Sequence of chain 1.B:
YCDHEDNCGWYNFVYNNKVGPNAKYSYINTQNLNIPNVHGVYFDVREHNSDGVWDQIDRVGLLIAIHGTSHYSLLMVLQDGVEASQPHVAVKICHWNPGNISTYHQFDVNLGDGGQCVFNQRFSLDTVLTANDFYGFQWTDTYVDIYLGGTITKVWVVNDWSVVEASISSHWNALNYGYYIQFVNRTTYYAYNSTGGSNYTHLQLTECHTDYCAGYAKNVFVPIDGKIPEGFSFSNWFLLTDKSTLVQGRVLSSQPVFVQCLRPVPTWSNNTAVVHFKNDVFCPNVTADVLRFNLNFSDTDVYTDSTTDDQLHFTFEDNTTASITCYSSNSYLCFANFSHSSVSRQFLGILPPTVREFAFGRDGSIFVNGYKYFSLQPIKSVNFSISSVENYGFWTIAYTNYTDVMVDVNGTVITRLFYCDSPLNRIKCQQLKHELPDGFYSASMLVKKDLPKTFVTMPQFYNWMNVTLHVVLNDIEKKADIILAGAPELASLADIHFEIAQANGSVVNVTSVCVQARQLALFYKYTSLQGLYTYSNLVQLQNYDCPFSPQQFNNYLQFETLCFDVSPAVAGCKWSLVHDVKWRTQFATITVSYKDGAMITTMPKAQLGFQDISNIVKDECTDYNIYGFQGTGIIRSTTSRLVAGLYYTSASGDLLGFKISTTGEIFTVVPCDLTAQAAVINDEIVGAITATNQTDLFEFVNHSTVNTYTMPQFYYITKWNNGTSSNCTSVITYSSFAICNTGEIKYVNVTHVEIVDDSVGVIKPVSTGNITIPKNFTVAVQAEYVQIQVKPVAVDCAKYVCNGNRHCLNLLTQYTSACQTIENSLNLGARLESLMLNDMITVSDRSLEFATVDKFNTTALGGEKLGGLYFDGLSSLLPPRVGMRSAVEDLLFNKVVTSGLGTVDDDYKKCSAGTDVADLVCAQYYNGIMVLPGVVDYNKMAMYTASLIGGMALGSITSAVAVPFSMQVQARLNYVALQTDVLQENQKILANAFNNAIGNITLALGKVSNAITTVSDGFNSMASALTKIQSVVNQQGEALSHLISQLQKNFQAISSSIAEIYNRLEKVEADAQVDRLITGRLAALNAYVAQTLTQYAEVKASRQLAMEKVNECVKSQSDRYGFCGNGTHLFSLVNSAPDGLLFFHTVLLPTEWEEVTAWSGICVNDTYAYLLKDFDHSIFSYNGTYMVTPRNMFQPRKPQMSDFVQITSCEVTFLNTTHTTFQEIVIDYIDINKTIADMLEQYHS

Binding-site contacts:
Ligand atom C6 contacts residue ASN759 of chain 1.B at 4.4 Å.
Ligand atom C7 contacts residue ASN759 of chain 1.B at 4.1 Å.
Ligand atom C2 contacts residue GLN760 of chain 1.B at 4.1 Å.
Ligand atom O5 contacts residue ASN759 of chain 1.B at 2.2 Å (h-bond).
Ligand atom C2 contacts residue ASN759 of chain 1.B at 2.1 Å.
Ligand atom C5 contacts residue ASN759 of chain 1.B at 3.5 Å.
Ligand atom C4 contacts residue ASN759 of chain 1.B at 3.9 Å.
Ligand atom C1 contacts residue GLN760 of chain 1.B at 4.2 Å.
Ligand atom O5 contacts residue GLN760 of chain 1.B at 3.9 Å.
Ligand atom O6 contacts residue ASN759 of chain 1.B at 4.2 Å.
Ligand atom O6 contacts residue GLN760 of chain 1.B at 3.5 Å (h-bond).
Ligand atom N2 contacts residue ASN759 of chain 1.B at 2.8 Å (h-bond).
Ligand atom C1 contacts residue ASN759 of chain 1.B at 1.4 Å.
Ligand atom C3 contacts residue ASN759 of chain 1.B at 3.4 Å.
Ligand atom O3 contacts residue ASN759 of chain 1.B at 4.1 Å.

The protein below binds the small molecule below.
Small molecule (SMILES): CC(=O)N[C@H]1[C@H](O[C@H]2[C@H](O)[C@@H](NC(C)=O)CO[C@@H]2CO)O[C@H](CO)[C@@H](O)[C@@H]1O